This small molecule binds to this protein.
Small molecule (SMILES): CC(=O)N[C@H]1[C@H](O[C@H]2[C@H](O)[C@@H](NC(C)=O)CO[C@@H]2CO)O[C@H](CO)[C@@H](O[C@@H]2O[C@H](CO)[C@@H](O)[C@H](O)[C@@H]2O)[C@@H]1O

Binding-site contacts:
Ligand atom O3 contacts residue ARG194 of chain 1.C at 4.0 Å.
Ligand atom C8 contacts residue PRO464 of chain 1.C at 4.1 Å (hydrophobic).
Ligand atom C3 contacts residue ASN141 of chain 1.C at 3.8 Å.
Ligand atom O6 contacts residue PHE468 of chain 1.C at 3.9 Å.
Ligand atom N2 contacts residue ASN141 of chain 1.C at 3.0 Å (h-bond).
Ligand atom C1 contacts residue ASN141 of chain 1.C at 1.4 Å.
Ligand atom C5 contacts residue ASN141 of chain 1.C at 3.6 Å.
Ligand atom O5 contacts residue THR143 of chain 1.C at 4.1 Å.
Ligand atom O7 contacts residue TRP139 of chain 1.C at 3.8 Å.
Ligand atom O4 contacts residue ALA469 of chain 1.C at 4.3 Å.
Ligand atom C8 contacts residue TRP139 of chain 1.C at 3.5 Å (hydrophobic).
Ligand atom O4 contacts residue PHE468 of chain 1.C at 3.9 Å.
Ligand atom C7 contacts residue ASN141 of chain 1.C at 3.5 Å.
Ligand atom C8 contacts residue PRO467 of chain 1.C at 3.6 Å (hydrophobic).
Ligand atom N2 contacts residue ASN196 of chain 1.C at 3.6 Å (h-bond).
Ligand atom C8 contacts residue ILE212 of chain 1.C at 4.2 Å (hydrophobic).
Ligand atom C1 contacts residue TYR210 of chain 1.C at 4.2 Å (hydrophobic).
Ligand atom C8 contacts residue TYR210 of chain 1.C at 3.5 Å (hydrophobic).
Ligand atom C2 contacts residue ARG194 of chain 1.C at 3.4 Å.
Ligand atom O3 contacts residue PRO467 of chain 1.C at 3.4 Å (h-bond).
Ligand atom O5 contacts residue PHE468 of chain 1.C at 4.1 Å.
Ligand atom O7 contacts residue ASN141 of chain 1.C at 3.7 Å.
Ligand atom O5 contacts residue ASN141 of chain 1.C at 2.3 Å (h-bond).
Ligand atom O3 contacts residue PHE468 of chain 1.C at 3.0 Å.
Ligand atom C5 contacts residue TYR210 of chain 1.C at 3.4 Å (hydrophobic).
Ligand atom C3 contacts residue PRO467 of chain 1.C at 3.5 Å (hydrophobic).
Ligand atom C4 contacts residue ASN141 of chain 1.C at 4.2 Å.
Ligand atom N2 contacts residue PRO467 of chain 1.C at 2.9 Å (h-bond).
Ligand atom C2 contacts residue PRO467 of chain 1.C at 3.8 Å (hydrophobic).
Ligand atom C7 contacts residue PRO467 of chain 1.C at 3.6 Å (hydrophobic).
Ligand atom O5 contacts residue TYR210 of chain 1.C at 4.0 Å.
Ligand atom N2 contacts residue TYR210 of chain 1.C at 4.3 Å.
Ligand atom C7 contacts residue ASN196 of chain 1.C at 4.0 Å.
Ligand atom C3 contacts residue PHE468 of chain 1.C at 4.0 Å (hydrophobic).
Ligand atom C8 contacts residue ASN196 of chain 1.C at 3.4 Å.
Ligand atom O4 contacts residue ARG194 of chain 1.C at 4.3 Å.
Ligand atom C2 contacts residue ASN141 of chain 1.C at 2.5 Å.
Ligand atom C6 contacts residue TYR210 of chain 1.C at 3.7 Å (hydrophobic).
Ligand atom C7 contacts residue TRP139 of chain 1.C at 4.0 Å (hydrophobic).
Ligand atom N2 contacts residue ARG194 of chain 1.C at 3.2 Å (salt-bridge).

Sequence of chain 1.C:
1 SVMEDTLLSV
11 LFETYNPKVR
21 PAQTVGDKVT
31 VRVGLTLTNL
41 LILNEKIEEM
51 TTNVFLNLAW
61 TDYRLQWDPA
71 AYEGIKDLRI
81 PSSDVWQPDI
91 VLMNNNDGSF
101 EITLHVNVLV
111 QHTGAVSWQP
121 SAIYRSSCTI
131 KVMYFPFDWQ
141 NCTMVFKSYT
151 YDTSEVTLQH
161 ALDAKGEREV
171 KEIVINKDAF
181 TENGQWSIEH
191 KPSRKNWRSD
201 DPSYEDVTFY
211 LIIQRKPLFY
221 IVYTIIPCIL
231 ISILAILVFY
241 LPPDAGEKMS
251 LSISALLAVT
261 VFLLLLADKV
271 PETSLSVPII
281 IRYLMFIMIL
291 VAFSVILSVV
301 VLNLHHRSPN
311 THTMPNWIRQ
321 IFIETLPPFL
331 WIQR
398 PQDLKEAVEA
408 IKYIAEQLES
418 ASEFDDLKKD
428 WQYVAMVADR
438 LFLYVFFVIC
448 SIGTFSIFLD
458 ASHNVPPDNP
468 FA